A protein and the small-molecule ligand that binds it are described below.
Small molecule (SMILES): CC(=O)N[C@H]1[C@H](O[C@H]2[C@H](O)[C@@H](NC(C)=O)CO[C@@H]2CO[C@H]2O[C@@H](C)[C@@H](O)[C@@H](O)[C@@H]2O)O[C@H](CO)[C@@H](O)[C@@H]1O

Sequence of chain 1.B:
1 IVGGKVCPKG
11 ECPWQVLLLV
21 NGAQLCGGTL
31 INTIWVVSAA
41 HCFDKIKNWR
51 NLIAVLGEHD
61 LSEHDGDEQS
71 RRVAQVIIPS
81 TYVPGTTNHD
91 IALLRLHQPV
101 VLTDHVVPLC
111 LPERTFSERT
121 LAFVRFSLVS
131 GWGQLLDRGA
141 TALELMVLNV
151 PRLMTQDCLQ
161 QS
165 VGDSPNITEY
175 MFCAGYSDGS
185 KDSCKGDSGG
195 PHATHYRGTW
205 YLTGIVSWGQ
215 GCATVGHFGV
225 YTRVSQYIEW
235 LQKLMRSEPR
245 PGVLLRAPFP

Binding-site contacts:
Ligand atom C7 contacts residue ASN170 of chain 1.B at 3.7 Å.
Ligand atom N2 contacts residue SER168 of chain 1.B at 3.2 Å (h-bond).
Ligand atom C1 contacts residue SER168 of chain 1.B at 4.3 Å.
Ligand atom C8 contacts residue PRO169 of chain 1.B at 3.8 Å (hydrophobic).
Ligand atom O3 contacts residue ASP167 of chain 1.B at 3.0 Å (salt-bridge).
Ligand atom C2 contacts residue ASN170 of chain 1.B at 2.4 Å.
Ligand atom N2 contacts residue ASP167 of chain 1.B at 3.6 Å.
Ligand atom C3 contacts residue GLY166 of chain 1.B at 4.2 Å.
Ligand atom C2 contacts residue ASP167 of chain 1.B at 4.2 Å.
Ligand atom C1 contacts residue ASN170 of chain 1.B at 1.4 Å.
Ligand atom C7 contacts residue SER168 of chain 1.B at 3.9 Å.
Ligand atom O7 contacts residue ASP167 of chain 1.B at 4.2 Å.
Ligand atom C3 contacts residue ASP167 of chain 1.B at 3.5 Å.
Ligand atom C4 contacts residue ASN170 of chain 1.B at 4.2 Å.
Ligand atom C5 contacts residue ASN170 of chain 1.B at 3.5 Å.
Ligand atom C3 contacts residue ASN170 of chain 1.B at 3.7 Å.
Ligand atom O5 contacts residue ASN170 of chain 1.B at 2.3 Å (h-bond).
Ligand atom C8 contacts residue SER168 of chain 1.B at 3.6 Å.
Ligand atom N2 contacts residue ASN170 of chain 1.B at 2.8 Å (h-bond).
Ligand atom C7 contacts residue ASP167 of chain 1.B at 3.7 Å.
Ligand atom C2 contacts residue SER168 of chain 1.B at 4.2 Å.
Ligand atom O7 contacts residue ASN170 of chain 1.B at 4.0 Å.
Ligand atom C8 contacts residue ASP167 of chain 1.B at 4.0 Å.